Binding-site contacts:
Ligand atom C9 contacts residue SER149 of chain 1.E at 4.2 Å.
Ligand atom C11 contacts residue TYR194 of chain 1.E at 3.8 Å (hydrophobic).
Ligand atom N1 contacts residue TRP148 of chain 1.E at 2.8 Å (h-bond).
Ligand atom C5 contacts residue TRP148 of chain 1.E at 4.1 Å (hydrophobic).
Ligand atom C5 contacts residue TYR92 of chain 1.E at 4.1 Å (hydrophobic).
Ligand atom C2 contacts residue TRP148 of chain 1.E at 3.8 Å (hydrophobic).
Ligand atom C11 contacts residue CYS190 of chain 1.E at 3.8 Å (hydrophobic).
Ligand atom C10 contacts residue LEU118 of chain 1.A at 3.9 Å (hydrophobic).
Ligand atom CL contacts residue ASN106 of chain 1.A at 3.6 Å.
Ligand atom N1 contacts residue TYR194 of chain 1.E at 4.2 Å.
Ligand atom C3 contacts residue TYR194 of chain 1.E at 3.7 Å (hydrophobic).
Ligand atom CL contacts residue LEU108 of chain 1.A at 3.3 Å.
Ligand atom C8 contacts residue TRP148 of chain 1.E at 3.1 Å (hydrophobic).
Ligand atom C9 contacts residue TRP148 of chain 1.E at 3.5 Å (hydrophobic).
Ligand atom C1 contacts residue LEU118 of chain 1.A at 4.2 Å (hydrophobic).
Ligand atom N1 contacts residue TYR92 of chain 1.E at 3.1 Å (h-bond).
Ligand atom N2 contacts residue LEU118 of chain 1.A at 4.0 Å.
Ligand atom C2 contacts residue CYS189 of chain 1.E at 3.8 Å (hydrophobic).
Ligand atom CL contacts residue SER149 of chain 1.E at 4.1 Å.
Ligand atom C3 contacts residue TYR187 of chain 1.E at 4.2 Å (hydrophobic).
Ligand atom C4 contacts residue TYR187 of chain 1.E at 3.6 Å (hydrophobic).
Ligand atom C3 contacts residue TYR92 of chain 1.E at 3.6 Å (hydrophobic).
Ligand atom C4 contacts residue TYR92 of chain 1.E at 3.9 Å (hydrophobic).
Ligand atom C9 contacts residue LEU118 of chain 1.A at 3.7 Å (hydrophobic).
Ligand atom C5 contacts residue TRP54 of chain 1.A at 3.3 Å (hydrophobic).
Ligand atom C1 contacts residue CYS189 of chain 1.E at 4.1 Å (hydrophobic).
Ligand atom C10 contacts residue SER149 of chain 1.E at 4.1 Å.
Ligand atom N2 contacts residue LEU108 of chain 1.A at 4.1 Å.
Ligand atom CL contacts residue GLN116 of chain 1.A at 3.4 Å.
Ligand atom C7 contacts residue LEU118 of chain 1.A at 4.1 Å (hydrophobic).
Ligand atom C3 contacts residue TRP148 of chain 1.E at 3.8 Å (hydrophobic).
Ligand atom C2 contacts residue TYR194 of chain 1.E at 3.8 Å (hydrophobic).
Ligand atom C1 contacts residue TRP148 of chain 1.E at 3.5 Å (hydrophobic).
Ligand atom C11 contacts residue TRP148 of chain 1.E at 3.7 Å (hydrophobic).
Ligand atom N2 contacts residue TYR194 of chain 1.E at 3.9 Å.
Ligand atom C6 contacts residue TRP148 of chain 1.E at 3.4 Å (hydrophobic).
Ligand atom C7 contacts residue TRP148 of chain 1.E at 3.1 Å (hydrophobic).
Ligand atom N1 contacts residue SER147 of chain 1.E at 4.2 Å.
Ligand atom C4 contacts residue TRP54 of chain 1.A at 4.0 Å (hydrophobic).
Ligand atom C8 contacts residue LEU118 of chain 1.A at 3.7 Å (hydrophobic).

A protein and the small-molecule ligand that binds it are described below.
Small molecule (SMILES): Clc1ccc([C@H]2C[C@@H]3CC[C@H]2N3)cn1

Sequence of chain 1.A:
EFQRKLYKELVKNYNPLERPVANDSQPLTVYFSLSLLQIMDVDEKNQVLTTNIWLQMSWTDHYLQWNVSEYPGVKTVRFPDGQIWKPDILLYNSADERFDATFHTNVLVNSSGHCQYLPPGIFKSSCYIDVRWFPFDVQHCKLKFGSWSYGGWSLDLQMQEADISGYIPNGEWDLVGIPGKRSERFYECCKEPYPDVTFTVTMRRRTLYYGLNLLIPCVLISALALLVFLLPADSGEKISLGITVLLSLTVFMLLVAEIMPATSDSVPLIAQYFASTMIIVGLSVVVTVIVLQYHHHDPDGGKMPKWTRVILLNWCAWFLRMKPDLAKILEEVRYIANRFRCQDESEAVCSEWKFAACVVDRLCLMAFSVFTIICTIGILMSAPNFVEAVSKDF

Sequence of chain 1.E:
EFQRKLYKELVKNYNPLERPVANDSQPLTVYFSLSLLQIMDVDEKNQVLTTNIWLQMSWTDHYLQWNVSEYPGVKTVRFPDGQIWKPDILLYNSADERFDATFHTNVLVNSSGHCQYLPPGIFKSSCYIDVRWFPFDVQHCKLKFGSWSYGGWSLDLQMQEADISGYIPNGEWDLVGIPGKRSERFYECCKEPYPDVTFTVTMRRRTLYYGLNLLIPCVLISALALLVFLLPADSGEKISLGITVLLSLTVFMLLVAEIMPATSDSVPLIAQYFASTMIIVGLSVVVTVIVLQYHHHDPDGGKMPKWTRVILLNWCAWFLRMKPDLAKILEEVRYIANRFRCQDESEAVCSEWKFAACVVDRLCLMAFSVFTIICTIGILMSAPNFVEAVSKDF